A small-molecule ligand and the protein it binds are described below.
Small molecule (SMILES): C[C@@H](O)[C@@H](C)O

Binding-site contacts:
Ligand atom O5 contacts residue CYS129 of chain 1.A at 3.2 Å (h-bond).
Ligand atom C2 contacts residue TYR131 of chain 1.A at 4.4 Å (hydrophobic).
Ligand atom C4 contacts residue ILE287 of chain 1.A at 4.4 Å (hydrophobic).
Ligand atom O6 contacts residue PHE123 of chain 1.A at 3.7 Å.
Ligand atom C4 contacts residue PHE123 of chain 1.A at 4.1 Å (hydrophobic).
Ligand atom C4 contacts residue PRO288 of chain 1.A at 4.5 Å (hydrophobic).
Ligand atom C4 contacts residue PHE21 of chain 1.A at 3.4 Å (hydrophobic).
Ligand atom C1 contacts residue HIS54 of chain 1.A at 4.1 Å.
Ligand atom C2 contacts residue CYS129 of chain 1.A at 4.4 Å (hydrophobic).
Ligand atom C3 contacts residue PHE123 of chain 1.A at 4.5 Å (hydrophobic).
Ligand atom O5 contacts residue TYR131 of chain 1.A at 4.2 Å.
Ligand atom C1 contacts residue TYR131 of chain 1.A at 3.6 Å (hydrophobic).
Ligand atom C3 contacts residue ILE287 of chain 1.A at 4.3 Å (hydrophobic).
Ligand atom O5 contacts residue HIS54 of chain 1.A at 2.8 Å (h-bond).
Ligand atom C1 contacts residue PHE243 of chain 1.A at 3.2 Å (hydrophobic).
Ligand atom C2 contacts residue HIS54 of chain 1.A at 3.3 Å.

Sequence of chain 1.A:
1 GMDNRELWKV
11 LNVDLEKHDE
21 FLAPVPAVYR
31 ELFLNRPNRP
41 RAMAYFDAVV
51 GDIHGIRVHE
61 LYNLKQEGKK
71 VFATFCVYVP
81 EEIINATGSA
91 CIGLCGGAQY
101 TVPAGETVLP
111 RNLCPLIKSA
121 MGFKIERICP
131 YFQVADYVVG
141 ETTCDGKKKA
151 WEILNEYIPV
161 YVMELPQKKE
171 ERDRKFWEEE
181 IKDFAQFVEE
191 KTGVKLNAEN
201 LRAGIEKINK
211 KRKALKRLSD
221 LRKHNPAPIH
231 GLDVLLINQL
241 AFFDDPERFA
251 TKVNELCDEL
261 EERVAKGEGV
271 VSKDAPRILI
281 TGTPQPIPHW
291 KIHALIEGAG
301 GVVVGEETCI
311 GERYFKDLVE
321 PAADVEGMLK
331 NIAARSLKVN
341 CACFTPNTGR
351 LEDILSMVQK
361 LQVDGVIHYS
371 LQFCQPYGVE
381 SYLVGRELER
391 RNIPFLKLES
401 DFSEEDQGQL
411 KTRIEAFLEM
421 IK